Sequence of chain 1.I:
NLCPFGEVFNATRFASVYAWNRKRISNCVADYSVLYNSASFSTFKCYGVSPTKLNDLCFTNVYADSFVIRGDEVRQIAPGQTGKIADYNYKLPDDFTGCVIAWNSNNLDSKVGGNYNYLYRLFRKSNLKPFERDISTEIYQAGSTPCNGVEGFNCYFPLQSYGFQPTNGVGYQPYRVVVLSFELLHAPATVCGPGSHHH

This protein binds this small molecule.
Small molecule (SMILES): CC(=O)N[C@@H]1[C@@H](O)[C@H](O)[C@@H](CO)O[C@H]1O

Binding-site contacts:
Ligand atom C8 contacts residue LEU38 of chain 1.I at 4.3 Å (hydrophobic).
Ligand atom N2 contacts residue ASN13 of chain 1.I at 2.9 Å (h-bond).
Ligand atom O5 contacts residue ASN13 of chain 1.I at 2.4 Å (h-bond).
Ligand atom C8 contacts residue VAL37 of chain 1.I at 4.3 Å (hydrophobic).
Ligand atom C8 contacts residue GLY9 of chain 1.I at 4.1 Å.
Ligand atom C7 contacts residue ASN13 of chain 1.I at 3.4 Å.
Ligand atom O7 contacts residue ASN13 of chain 1.I at 3.1 Å (h-bond).
Ligand atom C1 contacts residue ASN13 of chain 1.I at 1.4 Å.
Ligand atom N2 contacts residue GLY9 of chain 1.I at 4.1 Å.
Ligand atom C2 contacts residue ASN13 of chain 1.I at 2.5 Å.
Ligand atom C3 contacts residue ASN13 of chain 1.I at 3.8 Å.
Ligand atom C5 contacts residue ASN13 of chain 1.I at 3.7 Å.
Ligand atom C7 contacts residue GLY9 of chain 1.I at 4.3 Å.
Ligand atom C4 contacts residue ASN13 of chain 1.I at 4.2 Å.
Ligand atom O7 contacts residue PHE12 of chain 1.I at 4.4 Å.